Binding-site contacts:
Ligand atom C2 contacts residue ASN242 of chain 1.A at 2.5 Å.
Ligand atom O7 contacts residue ASN242 of chain 1.A at 3.9 Å.
Ligand atom N2 contacts residue ASN242 of chain 1.A at 3.0 Å (h-bond).
Ligand atom C4 contacts residue ASN242 of chain 1.A at 4.2 Å.
Ligand atom C3 contacts residue ASN242 of chain 1.A at 3.8 Å.
Ligand atom C8 contacts residue ILE240 of chain 1.A at 3.5 Å (hydrophobic).
Ligand atom O5 contacts residue ASN242 of chain 1.A at 2.4 Å (h-bond).
Ligand atom N2 contacts residue ILE240 of chain 1.A at 3.8 Å.
Ligand atom C5 contacts residue ASN242 of chain 1.A at 3.7 Å.
Ligand atom C1 contacts residue ASN242 of chain 1.A at 1.4 Å.
Ligand atom C7 contacts residue ASN242 of chain 1.A at 3.7 Å.
Ligand atom C7 contacts residue ILE240 of chain 1.A at 4.0 Å (hydrophobic).

This protein binds this small molecule.
Small molecule (SMILES): CC(=O)N[C@@H]1[C@@H](O)[C@H](O)[C@@H](CO)O[C@H]1O

Sequence of chain 1.A:
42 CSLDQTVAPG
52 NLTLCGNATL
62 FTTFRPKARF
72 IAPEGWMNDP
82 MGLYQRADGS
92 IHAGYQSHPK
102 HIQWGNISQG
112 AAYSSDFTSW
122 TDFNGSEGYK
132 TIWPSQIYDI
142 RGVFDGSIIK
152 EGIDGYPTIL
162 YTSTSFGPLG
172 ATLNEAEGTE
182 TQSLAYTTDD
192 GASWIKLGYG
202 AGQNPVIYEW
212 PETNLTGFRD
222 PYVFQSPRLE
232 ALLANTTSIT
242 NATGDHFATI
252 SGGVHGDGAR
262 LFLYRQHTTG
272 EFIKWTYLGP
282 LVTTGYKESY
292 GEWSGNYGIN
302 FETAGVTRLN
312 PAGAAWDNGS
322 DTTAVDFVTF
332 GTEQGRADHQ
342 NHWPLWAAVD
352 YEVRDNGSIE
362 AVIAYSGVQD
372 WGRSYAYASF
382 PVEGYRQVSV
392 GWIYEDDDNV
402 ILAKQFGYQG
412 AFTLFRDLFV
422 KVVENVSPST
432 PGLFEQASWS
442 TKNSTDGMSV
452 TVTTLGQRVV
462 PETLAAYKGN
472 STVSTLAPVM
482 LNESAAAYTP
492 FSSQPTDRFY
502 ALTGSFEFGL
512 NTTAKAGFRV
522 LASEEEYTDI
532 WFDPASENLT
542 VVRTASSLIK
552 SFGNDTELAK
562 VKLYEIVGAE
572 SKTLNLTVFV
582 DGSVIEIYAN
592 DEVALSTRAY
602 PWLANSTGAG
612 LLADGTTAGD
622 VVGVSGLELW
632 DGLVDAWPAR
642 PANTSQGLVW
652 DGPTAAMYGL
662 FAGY